A protein and the small-molecule ligand that binds it are described below.
Small molecule (SMILES): O=P(O)(O)OC[C@H](O)CO

Sequence of chain 1.B:
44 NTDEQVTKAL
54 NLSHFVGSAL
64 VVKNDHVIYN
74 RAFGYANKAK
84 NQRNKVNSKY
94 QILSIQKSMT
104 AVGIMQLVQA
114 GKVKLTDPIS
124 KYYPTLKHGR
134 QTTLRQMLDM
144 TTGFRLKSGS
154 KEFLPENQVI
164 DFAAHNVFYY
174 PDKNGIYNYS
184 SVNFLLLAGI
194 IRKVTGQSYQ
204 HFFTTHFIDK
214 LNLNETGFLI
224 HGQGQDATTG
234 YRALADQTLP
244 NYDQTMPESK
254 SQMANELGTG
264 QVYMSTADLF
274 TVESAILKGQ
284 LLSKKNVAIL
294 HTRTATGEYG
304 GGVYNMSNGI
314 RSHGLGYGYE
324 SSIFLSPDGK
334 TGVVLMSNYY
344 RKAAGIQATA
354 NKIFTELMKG

Binding-site contacts:
Ligand atom O1P contacts residue ARG195 of chain 1.B at 3.7 Å.
Ligand atom C2 contacts residue GLU159 of chain 1.B at 4.1 Å.
Ligand atom O2P contacts residue ASN160 of chain 1.B at 4.2 Å.
Ligand atom O3P contacts residue ARG195 of chain 1.B at 2.7 Å (salt-bridge).
Ligand atom P contacts residue GOL1 of chain 1.H at 4.4 Å.
Ligand atom C3 contacts residue GOL1 of chain 1.H at 3.6 Å.
Ligand atom C3 contacts residue SER201 of chain 1.B at 4.3 Å.
Ligand atom O4P contacts residue SER201 of chain 1.B at 3.9 Å.
Ligand atom C1 contacts residue GLU159 of chain 1.B at 3.0 Å.
Ligand atom O2 contacts residue GLU159 of chain 1.B at 4.1 Å.
Ligand atom O4P contacts residue GOL1 of chain 1.H at 3.3 Å (h-bond).
Ligand atom P contacts residue SER201 of chain 1.B at 4.2 Å.
Ligand atom C1 contacts residue PRO158 of chain 1.B at 3.7 Å (hydrophobic).
Ligand atom O1P contacts residue GLU159 of chain 1.B at 4.0 Å.
Ligand atom O2 contacts residue PRO158 of chain 1.B at 3.2 Å.
Ligand atom O1 contacts residue PRO158 of chain 1.B at 3.7 Å.
Ligand atom O1P contacts residue GOL1 of chain 1.H at 4.4 Å.
Ligand atom O3P contacts residue SER201 of chain 1.B at 4.1 Å.
Ligand atom O1 contacts residue GLU159 of chain 1.B at 3.6 Å (salt-bridge).
Ligand atom C2 contacts residue PRO158 of chain 1.B at 4.2 Å (hydrophobic).
Ligand atom O1 contacts residue GLN203 of chain 1.B at 4.4 Å.
Ligand atom O1P contacts residue SER201 of chain 1.B at 3.9 Å.
Ligand atom P contacts residue ARG195 of chain 1.B at 3.8 Å.